This protein binds this small molecule.
Small molecule (SMILES): O=C(O)[C@@H](Oc1cccc(C(F)(F)F)c1)c1ccc(Cl)cc1

Sequence of chain 1.A:
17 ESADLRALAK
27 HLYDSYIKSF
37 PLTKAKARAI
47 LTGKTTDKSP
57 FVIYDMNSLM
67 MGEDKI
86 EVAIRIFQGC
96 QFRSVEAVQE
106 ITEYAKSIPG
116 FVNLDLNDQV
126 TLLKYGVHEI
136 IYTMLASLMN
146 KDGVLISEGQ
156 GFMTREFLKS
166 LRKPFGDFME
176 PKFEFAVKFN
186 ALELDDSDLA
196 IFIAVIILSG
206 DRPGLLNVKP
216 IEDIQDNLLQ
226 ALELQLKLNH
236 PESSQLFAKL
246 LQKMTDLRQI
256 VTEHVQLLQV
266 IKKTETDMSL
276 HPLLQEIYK

Binding-site contacts:
Ligand atom C5 contacts residue GLU101 of chain 1.A at 3.7 Å.
Ligand atom F22 contacts residue CYS95 of chain 1.A at 3.1 Å.
Ligand atom F20 contacts residue MET174 of chain 1.A at 3.9 Å.
Ligand atom CL contacts residue PHE97 of chain 1.A at 3.5 Å.
Ligand atom F20 contacts residue ILE151 of chain 1.A at 4.0 Å.
Ligand atom C6 contacts residue GLY94 of chain 1.A at 3.9 Å.
Ligand atom C19 contacts residue CYS95 of chain 1.A at 4.0 Å (hydrophobic).
Ligand atom C13 contacts residue CYS95 of chain 1.A at 3.9 Å (hydrophobic).
Ligand atom F22 contacts residue ARG98 of chain 1.A at 3.6 Å.
Ligand atom O10 contacts residue ARG98 of chain 1.A at 2.9 Å (salt-bridge).
Ligand atom C14 contacts residue ARG98 of chain 1.A at 3.8 Å.
Ligand atom C18 contacts residue ILE151 of chain 1.A at 3.4 Å (hydrophobic).
Ligand atom O10 contacts residue SER152 of chain 1.A at 3.4 Å (h-bond).
Ligand atom C9 contacts residue ARG98 of chain 1.A at 4.0 Å.
Ligand atom C17 contacts residue ILE151 of chain 1.A at 3.7 Å (hydrophobic).
Ligand atom C15 contacts residue ILE151 of chain 1.A at 3.6 Å (hydrophobic).
Ligand atom C7 contacts residue GLY94 of chain 1.A at 3.6 Å.
Ligand atom C17 contacts residue ILE91 of chain 1.A at 3.9 Å (hydrophobic).
Ligand atom C6 contacts residue GLU101 of chain 1.A at 3.5 Å.
Ligand atom C9 contacts residue SER152 of chain 1.A at 3.4 Å.
Ligand atom C19 contacts residue ILE151 of chain 1.A at 4.0 Å (hydrophobic).
Ligand atom O11 contacts residue ILE151 of chain 1.A at 3.4 Å.
Ligand atom C14 contacts residue CYS95 of chain 1.A at 3.8 Å (hydrophobic).
Ligand atom O11 contacts residue SER152 of chain 1.A at 2.5 Å (h-bond).
Ligand atom F21 contacts residue ARG98 of chain 1.A at 3.6 Å.
Ligand atom C5 contacts residue PHE97 of chain 1.A at 3.1 Å (hydrophobic).
Ligand atom C8 contacts residue ARG98 of chain 1.A at 3.9 Å.
Ligand atom C17 contacts residue MET158 of chain 1.A at 3.7 Å (hydrophobic).
Ligand atom C15 contacts residue CYS95 of chain 1.A at 3.8 Å (hydrophobic).
Ligand atom C13 contacts residue GLY94 of chain 1.A at 3.8 Å.
Ligand atom F21 contacts residue ILE151 of chain 1.A at 3.8 Å.
Ligand atom C16 contacts residue ILE91 of chain 1.A at 4.1 Å (hydrophobic).
Ligand atom C6 contacts residue PHE97 of chain 1.A at 4.0 Å (hydrophobic).
Ligand atom C14 contacts residue GLY94 of chain 1.A at 3.8 Å.
Ligand atom C8 contacts residue GLY94 of chain 1.A at 3.6 Å.
Ligand atom C3 contacts residue GLY94 of chain 1.A at 3.4 Å.
Ligand atom C2 contacts residue PHE97 of chain 1.A at 3.6 Å (hydrophobic).
Ligand atom C4 contacts residue GLY94 of chain 1.A at 4.0 Å.
Ligand atom O12 contacts residue GLY94 of chain 1.A at 3.7 Å.
Ligand atom C16 contacts residue MET158 of chain 1.A at 4.1 Å (hydrophobic).